Binding-site contacts:
Ligand atom C30 contacts residue ILE68 of chain 1.D at 3.7 Å (hydrophobic).
Ligand atom C07 contacts residue MET99 of chain 1.D at 3.5 Å (hydrophobic).
Ligand atom C36 contacts residue ASP164 of chain 1.D at 3.4 Å.
Ligand atom C17 contacts residue LEU56 of chain 1.D at 3.6 Å (hydrophobic).
Ligand atom C11 contacts residue LEU97 of chain 1.D at 3.7 Å (hydrophobic).
Ligand atom C38 contacts residue PHE165 of chain 1.D at 3.4 Å (hydrophobic).
Ligand atom C07 contacts residue LYS54 of chain 1.D at 3.3 Å.
Ligand atom C07 contacts residue ILE53 of chain 1.D at 3.7 Å (hydrophobic).
Ligand atom C02 contacts residue ASP164 of chain 1.D at 3.2 Å.
Ligand atom C30 contacts residue ALA72 of chain 1.D at 3.7 Å (hydrophobic).
Ligand atom N05 contacts residue MET99 of chain 1.D at 3.4 Å (h-bond).
Ligand atom N05 contacts residue ANP1 of chain 1.N at 3.4 Å (h-bond).
Ligand atom C37 contacts residue ASP164 of chain 1.D at 3.5 Å.
Ligand atom C20 contacts residue GLU67 of chain 1.D at 3.6 Å.
Ligand atom C06 contacts residue ANP1 of chain 1.N at 3.6 Å.
Ligand atom C29 contacts residue ILE68 of chain 1.D at 3.6 Å (hydrophobic).
Ligand atom C25 contacts residue GLU67 of chain 1.D at 3.2 Å.
Ligand atom S08 contacts residue LEU97 of chain 1.D at 3.4 Å (h-bond).
Ligand atom S08 contacts residue LYS54 of chain 1.D at 3.6 Å.
Ligand atom N03 contacts residue ASP164 of chain 1.D at 2.7 Å (salt-bridge).
Ligand atom C29 contacts residue GLU71 of chain 1.D at 3.7 Å.
Ligand atom N23 contacts residue GLU67 of chain 1.D at 3.6 Å (salt-bridge).
Ligand atom C28 contacts residue GLU71 of chain 1.D at 3.3 Å.
Ligand atom C38 contacts residue CYS84 of chain 1.D at 3.3 Å (hydrophobic).
Ligand atom S08 contacts residue MET99 of chain 1.D at 3.7 Å.
Ligand atom C36 contacts residue PHE165 of chain 1.D at 3.3 Å (hydrophobic).
Ligand atom C06 contacts residue MET99 of chain 1.D at 3.6 Å (hydrophobic).
Ligand atom C07 contacts residue LEU97 of chain 1.D at 3.5 Å (hydrophobic).
Ligand atom C37 contacts residue PHE165 of chain 1.D at 3.4 Å (hydrophobic).
Ligand atom C04 contacts residue LYS54 of chain 1.D at 3.7 Å.
Ligand atom O01 contacts residue LEU97 of chain 1.D at 3.4 Å.
Ligand atom N32 contacts residue MET75 of chain 1.D at 3.4 Å.
Ligand atom C07 contacts residue ALA52 of chain 1.D at 3.3 Å (hydrophobic).
Ligand atom O01 contacts residue LEU86 of chain 1.D at 3.7 Å.
Ligand atom C04 contacts residue MET99 of chain 1.D at 3.4 Å (hydrophobic).
Ligand atom N32 contacts residue LEU86 of chain 1.D at 3.5 Å.
Ligand atom C35 contacts residue ASP164 of chain 1.D at 3.5 Å.
Ligand atom C27 contacts residue GLU67 of chain 1.D at 3.5 Å.
Ligand atom C09 contacts residue ASP164 of chain 1.D at 3.1 Å.
Ligand atom C04 contacts residue ASP164 of chain 1.D at 3.8 Å.

A small-molecule ligand and the protein it binds are described below.
Small molecule (SMILES): CN1CCC(c2ccc(-c3ccc4ncn([C@@H](C(=O)Nc5nccs5)c5ccccc5)c(=O)c4c3F)cc2)CC1

Sequence of chain 1.D:
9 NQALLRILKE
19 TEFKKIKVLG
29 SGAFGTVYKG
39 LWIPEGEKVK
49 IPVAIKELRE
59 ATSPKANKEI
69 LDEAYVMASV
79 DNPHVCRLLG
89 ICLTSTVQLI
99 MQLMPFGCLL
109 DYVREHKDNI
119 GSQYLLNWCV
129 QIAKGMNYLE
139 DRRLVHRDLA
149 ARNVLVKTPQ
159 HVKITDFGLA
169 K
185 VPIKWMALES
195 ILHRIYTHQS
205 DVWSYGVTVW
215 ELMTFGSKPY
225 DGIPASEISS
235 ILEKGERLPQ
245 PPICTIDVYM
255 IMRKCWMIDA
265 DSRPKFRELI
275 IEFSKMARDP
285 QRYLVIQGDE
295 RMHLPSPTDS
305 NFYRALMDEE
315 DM